The small molecule below binds the protein below.
Small molecule (SMILES): CC(=O)N[C@@H]1[C@@H](O)[C@H](O)[C@@H](CO)O[C@H]1O

Binding-site contacts:
Ligand atom C1 contacts residue ASN85 of chain 1.D at 1.4 Å.
Ligand atom C7 contacts residue ASN85 of chain 1.D at 3.7 Å.
Ligand atom C5 contacts residue GLY86 of chain 1.D at 4.3 Å.
Ligand atom O7 contacts residue ASN85 of chain 1.D at 3.8 Å.
Ligand atom O6 contacts residue GLY86 of chain 1.D at 3.3 Å.
Ligand atom N2 contacts residue ASN85 of chain 1.D at 3.2 Å (h-bond).
Ligand atom O5 contacts residue GLY86 of chain 1.D at 3.7 Å.
Ligand atom O6 contacts residue THR87 of chain 1.D at 4.1 Å.
Ligand atom C5 contacts residue ASN85 of chain 1.D at 3.6 Å.
Ligand atom C1 contacts residue GLY86 of chain 1.D at 4.3 Å.
Ligand atom C3 contacts residue ASN85 of chain 1.D at 3.9 Å.
Ligand atom C6 contacts residue GLY86 of chain 1.D at 3.9 Å.
Ligand atom C4 contacts residue ASN85 of chain 1.D at 4.3 Å.
Ligand atom C5 contacts residue THR54 of chain 1.D at 4.4 Å.
Ligand atom C2 contacts residue ASN85 of chain 1.D at 2.7 Å.
Ligand atom O5 contacts residue ASN85 of chain 1.D at 2.3 Å (h-bond).

Sequence of chain 1.D:
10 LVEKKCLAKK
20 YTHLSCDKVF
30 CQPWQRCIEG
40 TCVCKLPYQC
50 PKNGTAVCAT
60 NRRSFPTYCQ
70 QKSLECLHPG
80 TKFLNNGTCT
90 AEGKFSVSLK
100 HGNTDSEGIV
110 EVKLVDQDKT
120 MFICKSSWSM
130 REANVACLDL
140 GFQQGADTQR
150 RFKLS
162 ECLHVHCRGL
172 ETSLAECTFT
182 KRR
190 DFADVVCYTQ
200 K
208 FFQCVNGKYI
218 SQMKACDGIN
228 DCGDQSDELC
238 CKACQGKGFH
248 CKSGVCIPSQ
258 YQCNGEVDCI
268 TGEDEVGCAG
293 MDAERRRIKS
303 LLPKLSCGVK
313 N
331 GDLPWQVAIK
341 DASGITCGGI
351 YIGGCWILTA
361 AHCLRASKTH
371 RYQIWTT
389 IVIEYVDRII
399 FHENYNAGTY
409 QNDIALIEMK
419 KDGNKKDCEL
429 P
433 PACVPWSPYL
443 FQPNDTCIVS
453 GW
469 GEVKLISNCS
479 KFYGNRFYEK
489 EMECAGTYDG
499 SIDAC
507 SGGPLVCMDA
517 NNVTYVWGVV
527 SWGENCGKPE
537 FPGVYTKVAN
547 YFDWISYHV